Sequence of chain 1.I:
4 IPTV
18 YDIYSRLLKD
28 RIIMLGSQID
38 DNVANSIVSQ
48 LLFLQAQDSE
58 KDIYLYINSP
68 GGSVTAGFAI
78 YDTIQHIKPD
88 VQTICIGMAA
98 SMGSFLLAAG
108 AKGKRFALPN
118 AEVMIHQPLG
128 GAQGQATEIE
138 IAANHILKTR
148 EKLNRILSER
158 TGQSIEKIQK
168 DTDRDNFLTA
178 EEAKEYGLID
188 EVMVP

The protein below binds the small molecule below.
Small molecule (SMILES): Cc1ccc(NC(=O)N[C@@H](Cc2cc(F)cc(F)c2)C(=O)N[C@H]2COC(=O)[C@@H]3C[C@@H](C)CN3C(=O)[C@H](C)NC(=O)[C@@H]3CCCCN3C(=O)[C@@H]3CCCN3C2=O)cc1

Sequence of chain 1.J:
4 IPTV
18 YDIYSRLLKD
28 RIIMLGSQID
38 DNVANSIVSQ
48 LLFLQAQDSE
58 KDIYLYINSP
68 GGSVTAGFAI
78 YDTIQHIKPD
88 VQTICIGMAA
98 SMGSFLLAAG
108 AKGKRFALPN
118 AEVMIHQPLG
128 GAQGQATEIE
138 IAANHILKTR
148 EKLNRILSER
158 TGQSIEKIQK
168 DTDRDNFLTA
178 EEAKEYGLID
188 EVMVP

Binding-site contacts:
Ligand atom O contacts residue TYR61 of chain 1.I at 3.8 Å.
Ligand atom F2 contacts residue LEU49 of chain 1.J at 3.6 Å.
Ligand atom CE contacts residue ASP27 of chain 1.I at 3.6 Å.
Ligand atom O contacts residue TYR63 of chain 1.I at 2.5 Å (h-bond).
Ligand atom C contacts residue TYR61 of chain 1.I at 3.5 Å (hydrophobic).
Ligand atom C56 contacts residue ALA53 of chain 1.J at 3.7 Å (hydrophobic).
Ligand atom F1 contacts residue THR80 of chain 1.J at 3.2 Å.
Ligand atom O contacts residue GLN89 of chain 1.I at 3.5 Å (h-bond).
Ligand atom CA contacts residue TYR61 of chain 1.I at 3.5 Å (hydrophobic).
Ligand atom C contacts residue TYR63 of chain 1.I at 3.6 Å (hydrophobic).
Ligand atom C55 contacts residue ALA53 of chain 1.J at 3.5 Å (hydrophobic).
Ligand atom CB contacts residue MET190 of chain 1.I at 3.8 Å (hydrophobic).
Ligand atom F2 contacts residue ILE93 of chain 1.I at 3.3 Å.
Ligand atom CZ contacts residue THR80 of chain 1.J at 3.3 Å.
Ligand atom F2 contacts residue VAL45 of chain 1.J at 3.6 Å.
Ligand atom O49 contacts residue LEU49 of chain 1.J at 3.8 Å.
Ligand atom CD1 contacts residue HIS83 of chain 1.J at 3.5 Å.
Ligand atom C52 contacts residue ILE29 of chain 1.I at 3.4 Å (hydrophobic).
Ligand atom F2 contacts residue TYR63 of chain 1.I at 3.6 Å.
Ligand atom C48 contacts residue TYR63 of chain 1.I at 3.5 Å (hydrophobic).
Ligand atom CE2 contacts residue LEU49 of chain 1.J at 3.6 Å (hydrophobic).
Ligand atom C48 contacts residue LEU49 of chain 1.J at 3.8 Å (hydrophobic).
Ligand atom C54 contacts residue ALA53 of chain 1.J at 3.8 Å (hydrophobic).
Ligand atom CA contacts residue TYR61 of chain 1.I at 3.7 Å (hydrophobic).
Ligand atom N50 contacts residue TYR63 of chain 1.I at 3.0 Å (h-bond).
Ligand atom CD contacts residue TYR63 of chain 1.I at 3.6 Å (hydrophobic).
Ligand atom C53 contacts residue LEU24 of chain 1.I at 3.8 Å (hydrophobic).
Ligand atom C51 contacts residue ILE29 of chain 1.I at 3.6 Å (hydrophobic).
Ligand atom CB contacts residue GLN89 of chain 1.I at 3.2 Å.
Ligand atom CA contacts residue GLN89 of chain 1.I at 3.8 Å.
Ligand atom N contacts residue TYR63 of chain 1.I at 3.0 Å (h-bond).
Ligand atom C52 contacts residue LEU49 of chain 1.J at 3.7 Å (hydrophobic).
Ligand atom CB contacts residue ILE91 of chain 1.I at 3.8 Å (hydrophobic).
Ligand atom F1 contacts residue HIS83 of chain 1.J at 3.2 Å.
Ligand atom CB contacts residue TYR61 of chain 1.I at 3.6 Å (hydrophobic).
Ligand atom CD contacts residue ILE29 of chain 1.I at 3.8 Å (hydrophobic).
Ligand atom F1 contacts residue LEU115 of chain 1.I at 3.7 Å.
Ligand atom N50 contacts residue ILE29 of chain 1.I at 3.8 Å.
Ligand atom C55 contacts residue ASP27 of chain 1.I at 3.2 Å.
Ligand atom CZ contacts residue LEU115 of chain 1.I at 3.8 Å (hydrophobic).